Sequence of chain 1.A:
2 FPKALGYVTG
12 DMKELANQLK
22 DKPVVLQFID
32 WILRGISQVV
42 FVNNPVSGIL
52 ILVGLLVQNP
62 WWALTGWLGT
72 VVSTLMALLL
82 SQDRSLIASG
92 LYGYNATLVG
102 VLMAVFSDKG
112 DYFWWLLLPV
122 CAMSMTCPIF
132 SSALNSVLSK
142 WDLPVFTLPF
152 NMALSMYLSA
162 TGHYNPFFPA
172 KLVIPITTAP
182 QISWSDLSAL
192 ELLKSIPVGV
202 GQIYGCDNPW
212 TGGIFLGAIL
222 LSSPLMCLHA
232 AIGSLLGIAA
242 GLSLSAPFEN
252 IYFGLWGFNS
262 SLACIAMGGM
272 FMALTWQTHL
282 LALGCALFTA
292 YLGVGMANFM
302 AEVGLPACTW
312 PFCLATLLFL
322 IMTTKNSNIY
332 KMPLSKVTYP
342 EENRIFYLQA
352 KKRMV

This protein binds this small molecule.
Small molecule (SMILES): CCc1ccc(S(=O)(=O)c2nnn3c2nc(NCc2cccs2)c2sccc23)cc1

Binding-site contacts:
Ligand atom CAY contacts residue GLN39 of chain 1.A at 3.1 Å.
Ligand atom CBA contacts residue PHE147 of chain 1.A at 3.4 Å (hydrophobic).
Ligand atom CAH contacts residue TYR93 of chain 1.A at 3.2 Å (hydrophobic).
Ligand atom SAU contacts residue MET271 of chain 1.A at 3.7 Å.
Ligand atom CAR contacts residue GLN39 of chain 1.A at 3.3 Å.
Ligand atom CAG contacts residue TYR93 of chain 1.A at 3.6 Å (hydrophobic).
Ligand atom CAH contacts residue SER132 of chain 1.A at 3.3 Å.
Ligand atom OAJ contacts residue PRO145 of chain 1.A at 2.8 Å.
Ligand atom CBC contacts residue PHE42 of chain 1.A at 3.5 Å (hydrophobic).
Ligand atom SAU contacts residue GLN39 of chain 1.A at 3.1 Å (h-bond).
Ligand atom SAI contacts residue VAL146 of chain 1.A at 3.2 Å (h-bond).
Ligand atom OAL contacts residue VAL146 of chain 1.A at 2.9 Å (h-bond).
Ligand atom CBB contacts residue PHE42 of chain 1.A at 3.3 Å (hydrophobic).
Ligand atom CBA contacts residue PHE42 of chain 1.A at 3.4 Å (hydrophobic).
Ligand atom CAV contacts residue MET271 of chain 1.A at 3.4 Å (hydrophobic).
Ligand atom NAX contacts residue PHE42 of chain 1.A at 3.6 Å.
Ligand atom CAG contacts residue LEU92 of chain 1.A at 3.1 Å (hydrophobic).
Ligand atom CAF contacts residue TYR95 of chain 1.A at 3.2 Å (hydrophobic).
Ligand atom NAQ contacts residue LEU92 of chain 1.A at 3.6 Å.
Ligand atom CBB contacts residue PHE313 of chain 1.A at 3.5 Å (hydrophobic).
Ligand atom OAJ contacts residue VAL146 of chain 1.A at 2.8 Å (h-bond).
Ligand atom SBD contacts residue GLN39 of chain 1.A at 3.0 Å (h-bond).
Ligand atom SAU contacts residue PHE42 of chain 1.A at 3.0 Å (h-bond).
Ligand atom CAB contacts residue ASN136 of chain 1.A at 3.4 Å.
Ligand atom CAC contacts residue ASN136 of chain 1.A at 3.5 Å.
Ligand atom CAZ contacts residue GLN39 of chain 1.A at 3.5 Å.
Ligand atom CAD contacts residue LEU92 of chain 1.A at 3.5 Å (hydrophobic).
Ligand atom CAW contacts residue VAL338 of chain 1.A at 3.6 Å (hydrophobic).
Ligand atom SBD contacts residue VAL40 of chain 1.A at 3.0 Å (h-bond).
Ligand atom OAL contacts residue PRO145 of chain 1.A at 3.6 Å.
Ligand atom CAS contacts residue GLN39 of chain 1.A at 3.3 Å.
Ligand atom CBC contacts residue PHE313 of chain 1.A at 3.6 Å (hydrophobic).
Ligand atom CBC contacts residue THR148 of chain 1.A at 3.5 Å.
Ligand atom CBB contacts residue PHE147 of chain 1.A at 3.2 Å (hydrophobic).
Ligand atom OAL contacts residue PHE147 of chain 1.A at 3.1 Å (h-bond).
Ligand atom NAX contacts residue GLN39 of chain 1.A at 2.9 Å (h-bond).
Ligand atom CAZ contacts residue TYR95 of chain 1.A at 3.5 Å (hydrophobic).
Ligand atom CAE contacts residue LEU92 of chain 1.A at 3.1 Å (hydrophobic).
Ligand atom CAY contacts residue TYR95 of chain 1.A at 3.5 Å (hydrophobic).
Ligand atom OAL contacts residue TYR95 of chain 1.A at 3.7 Å.